Binding-site contacts:
Ligand atom O5 contacts residue ASN119 of chain 1.H at 2.4 Å (h-bond).
Ligand atom N2 contacts residue ASN119 of chain 1.H at 2.9 Å (h-bond).
Ligand atom C7 contacts residue ASN119 of chain 1.H at 4.0 Å.
Ligand atom C8 contacts residue ASN119 of chain 1.H at 4.3 Å.
Ligand atom C4 contacts residue ASN119 of chain 1.H at 4.2 Å.
Ligand atom O7 contacts residue GLU116 of chain 1.H at 3.2 Å (salt-bridge).
Ligand atom C3 contacts residue ASN119 of chain 1.H at 3.8 Å.
Ligand atom C2 contacts residue ASN119 of chain 1.H at 2.5 Å.
Ligand atom C5 contacts residue ASN119 of chain 1.H at 3.7 Å.
Ligand atom C7 contacts residue GLU116 of chain 1.H at 4.0 Å.
Ligand atom C8 contacts residue TYR120 of chain 1.H at 4.1 Å (hydrophobic).
Ligand atom C1 contacts residue ASN119 of chain 1.H at 1.4 Å.

Sequence of chain 1.H:
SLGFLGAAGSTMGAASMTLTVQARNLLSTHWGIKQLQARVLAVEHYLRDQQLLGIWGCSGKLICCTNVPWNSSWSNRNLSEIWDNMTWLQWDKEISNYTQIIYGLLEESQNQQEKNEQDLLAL

The protein below binds the small molecule below.
Small molecule (SMILES): CC(=O)N[C@@H]1[C@@H](O)[C@H](O)[C@@H](CO)O[C@H]1O